Sequence of chain 1.A:
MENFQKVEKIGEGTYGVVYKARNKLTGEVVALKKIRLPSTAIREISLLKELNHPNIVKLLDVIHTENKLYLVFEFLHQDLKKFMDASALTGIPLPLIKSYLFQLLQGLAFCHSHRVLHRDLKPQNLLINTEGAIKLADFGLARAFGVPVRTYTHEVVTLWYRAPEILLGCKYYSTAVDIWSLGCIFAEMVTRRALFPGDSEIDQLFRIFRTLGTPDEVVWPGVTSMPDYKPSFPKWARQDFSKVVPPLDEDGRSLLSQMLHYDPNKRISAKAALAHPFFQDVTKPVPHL

A small-molecule ligand and the protein it binds are described below.
Small molecule (SMILES): COc1cc(Br)ccc1CC(=O)O

Binding-site contacts:
Ligand atom C6 contacts residue PRO108 of chain 1.A at 4.3 Å (hydrophobic).
Ligand atom O2 contacts residue PRO108 of chain 1.A at 3.5 Å.
Ligand atom BR1 contacts residue LEU263 of chain 1.A at 3.7 Å.
Ligand atom C3 contacts residue PRO262 of chain 1.A at 3.9 Å (hydrophobic).
Ligand atom C6 contacts residue LEU109 of chain 1.A at 3.6 Å (hydrophobic).
Ligand atom C6 contacts residue ILE107 of chain 1.A at 3.5 Å (hydrophobic).
Ligand atom C5 contacts residue LEU109 of chain 1.A at 3.9 Å (hydrophobic).
Ligand atom C7 contacts residue ILE107 of chain 1.A at 4.3 Å (hydrophobic).
Ligand atom BR1 contacts residue PRO262 of chain 1.A at 3.9 Å.
Ligand atom O2 contacts residue LEU109 of chain 1.A at 2.8 Å (h-bond).
Ligand atom C7 contacts residue LEU109 of chain 1.A at 3.8 Å (hydrophobic).
Ligand atom C9 contacts residue PRO108 of chain 1.A at 3.8 Å (hydrophobic).
Ligand atom C5 contacts residue ILE107 of chain 1.A at 4.3 Å (hydrophobic).
Ligand atom BR1 contacts residue LEU109 of chain 1.A at 4.0 Å.
Ligand atom C4 contacts residue LEU109 of chain 1.A at 3.8 Å (hydrophobic).
Ligand atom O3 contacts residue PRO108 of chain 1.A at 4.4 Å.
Ligand atom C8 contacts residue ILE107 of chain 1.A at 4.3 Å (hydrophobic).
Ligand atom C3 contacts residue LEU109 of chain 1.A at 3.9 Å (hydrophobic).
Ligand atom BR1 contacts residue VAL205 of chain 1.A at 3.9 Å.
Ligand atom C2 contacts residue LEU109 of chain 1.A at 4.0 Å (hydrophobic).
Ligand atom C8 contacts residue LEU109 of chain 1.A at 4.0 Å (hydrophobic).
Ligand atom C9 contacts residue LEU109 of chain 1.A at 3.7 Å (hydrophobic).
Ligand atom C5 contacts residue ILE112 of chain 1.A at 4.0 Å (hydrophobic).
Ligand atom C8 contacts residue PRO108 of chain 1.A at 4.1 Å (hydrophobic).
Ligand atom C6 contacts residue ILE112 of chain 1.A at 4.4 Å (hydrophobic).
Ligand atom C4 contacts residue PRO262 of chain 1.A at 4.0 Å (hydrophobic).
Ligand atom O2 contacts residue PRO110 of chain 1.A at 3.9 Å.